Sequence of chain 21.A:
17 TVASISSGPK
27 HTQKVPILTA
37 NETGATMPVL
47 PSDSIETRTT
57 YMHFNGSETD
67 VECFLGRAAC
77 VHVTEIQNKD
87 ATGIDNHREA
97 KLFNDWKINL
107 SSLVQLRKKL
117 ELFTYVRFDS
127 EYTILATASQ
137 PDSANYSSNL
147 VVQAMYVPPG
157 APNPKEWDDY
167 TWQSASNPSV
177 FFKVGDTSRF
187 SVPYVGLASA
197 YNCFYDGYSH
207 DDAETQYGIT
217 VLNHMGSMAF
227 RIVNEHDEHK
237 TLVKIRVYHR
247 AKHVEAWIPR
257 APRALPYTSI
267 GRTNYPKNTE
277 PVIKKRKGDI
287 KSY

Binding-site contacts:
Ligand atom C2B contacts residue TYR197 of chain 21.A at 3.3 Å (hydrophobic).
Ligand atom N3A contacts residue ASN219 of chain 21.A at 3.4 Å (h-bond).
Ligand atom C3B contacts residue LEU106 of chain 21.A at 3.8 Å (hydrophobic).
Ligand atom C3 contacts residue PHE186 of chain 21.A at 3.9 Å (hydrophobic).
Ligand atom C6C contacts residue VAL191 of chain 21.A at 3.3 Å (hydrophobic).
Ligand atom O1 contacts residue TYR152 of chain 21.A at 3.9 Å.
Ligand atom C4B contacts residue LEU106 of chain 21.A at 3.7 Å (hydrophobic).
Ligand atom O1B contacts residue MET221 of chain 21.A at 3.8 Å.
Ligand atom O1 contacts residue VAL188 of chain 21.A at 3.8 Å.
Ligand atom C4 contacts residue TYR152 of chain 21.A at 3.7 Å (hydrophobic).
Ligand atom CM1 contacts residue CYS199 of chain 21.A at 3.8 Å (hydrophobic).
Ligand atom O1 contacts residue ALA24 of chain 21.C at 3.4 Å.
Ligand atom C31 contacts residue VAL176 of chain 21.A at 3.3 Å (hydrophobic).
Ligand atom C4 contacts residue PHE186 of chain 21.A at 3.7 Å (hydrophobic).
Ligand atom C31 contacts residue PRO174 of chain 21.A at 3.3 Å (hydrophobic).
Ligand atom C4A contacts residue ASN198 of chain 21.A at 3.9 Å.
Ligand atom C1C contacts residue TYR152 of chain 21.A at 3.9 Å (hydrophobic).
Ligand atom C5C contacts residue TYR128 of chain 21.A at 3.7 Å (hydrophobic).
Ligand atom C5A contacts residue VAL122 of chain 21.A at 3.9 Å (hydrophobic).
Ligand atom CL1 contacts residue MET221 of chain 21.A at 3.8 Å.
Ligand atom C7C contacts residue TYR128 of chain 21.A at 3.5 Å (hydrophobic).
Ligand atom CL1 contacts residue ILE104 of chain 21.A at 3.6 Å.
Ligand atom N2 contacts residue ALA24 of chain 21.C at 3.1 Å.
Ligand atom C5C contacts residue ILE104 of chain 21.A at 4.0 Å (hydrophobic).
Ligand atom C3C contacts residue TYR128 of chain 21.A at 3.6 Å (hydrophobic).
Ligand atom CL1 contacts residue ASN105 of chain 21.A at 3.3 Å.
Ligand atom O1 contacts residue PHE186 of chain 21.A at 3.8 Å.
Ligand atom C31 contacts residue SER175 of chain 21.A at 3.5 Å.
Ligand atom N2 contacts residue PHE186 of chain 21.A at 4.0 Å.
Ligand atom C3C contacts residue VAL188 of chain 21.A at 3.3 Å (hydrophobic).
Ligand atom C3B contacts residue TYR197 of chain 21.A at 3.3 Å (hydrophobic).
Ligand atom N2 contacts residue PRO174 of chain 21.A at 3.7 Å.
Ligand atom C5 contacts residue TYR152 of chain 21.A at 3.6 Å (hydrophobic).
Ligand atom C5A contacts residue CYS199 of chain 21.A at 3.9 Å (hydrophobic).
Ligand atom C3 contacts residue PRO174 of chain 21.A at 3.7 Å (hydrophobic).
Ligand atom C5 contacts residue PHE186 of chain 21.A at 3.7 Å (hydrophobic).
Ligand atom C2C contacts residue VAL188 of chain 21.A at 2.8 Å (hydrophobic).
Ligand atom C31 contacts residue ALA150 of chain 21.A at 3.5 Å (hydrophobic).
Ligand atom O1A contacts residue VAL122 of chain 21.A at 4.0 Å.
Ligand atom C4C contacts residue TYR152 of chain 21.A at 3.9 Å (hydrophobic).

Sequence of chain 22.C:
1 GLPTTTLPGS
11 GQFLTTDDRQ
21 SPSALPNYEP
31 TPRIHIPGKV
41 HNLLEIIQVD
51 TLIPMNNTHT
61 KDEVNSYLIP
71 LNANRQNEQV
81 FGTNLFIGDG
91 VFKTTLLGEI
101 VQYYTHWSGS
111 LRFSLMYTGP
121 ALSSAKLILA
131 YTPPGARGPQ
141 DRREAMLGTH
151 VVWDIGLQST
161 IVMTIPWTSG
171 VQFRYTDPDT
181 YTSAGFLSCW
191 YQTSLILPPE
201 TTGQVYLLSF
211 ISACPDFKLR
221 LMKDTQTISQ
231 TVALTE

A protein and the small-molecule ligand that binds it are described below.
Small molecule (SMILES): Cc1cc(CCCCCCCOc2ccc(C3=N[C@@H](C)CO3)cc2Cl)on1

Sequence of chain 21.C:
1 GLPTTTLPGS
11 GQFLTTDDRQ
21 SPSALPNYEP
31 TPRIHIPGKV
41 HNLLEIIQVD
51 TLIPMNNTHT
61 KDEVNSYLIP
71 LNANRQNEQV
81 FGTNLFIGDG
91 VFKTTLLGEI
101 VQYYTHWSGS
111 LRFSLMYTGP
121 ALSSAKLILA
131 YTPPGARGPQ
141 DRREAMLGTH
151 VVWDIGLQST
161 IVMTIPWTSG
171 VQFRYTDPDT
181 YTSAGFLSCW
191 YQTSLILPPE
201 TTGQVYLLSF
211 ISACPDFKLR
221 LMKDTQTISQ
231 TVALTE